A small-molecule ligand and the protein it binds are described below.
Small molecule (SMILES): S=C=NCCCCCCc1ccccc1

Sequence of chain 1.A:
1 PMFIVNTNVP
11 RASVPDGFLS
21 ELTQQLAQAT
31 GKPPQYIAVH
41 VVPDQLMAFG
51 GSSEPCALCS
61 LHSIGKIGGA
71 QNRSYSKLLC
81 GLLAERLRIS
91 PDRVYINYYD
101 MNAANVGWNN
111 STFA

Binding-site contacts:
Ligand atom C07 contacts residue PHE113 of chain 1.A at 4.0 Å (hydrophobic).
Ligand atom C04 contacts residue TYR95 of chain 1.B at 3.6 Å (hydrophobic).
Ligand atom C06 contacts residue PHE113 of chain 1.A at 3.4 Å (hydrophobic).
Ligand atom C11 contacts residue LYS32 of chain 1.A at 4.1 Å.
Ligand atom S01 contacts residue SER63 of chain 1.A at 4.0 Å.
Ligand atom C10 contacts residue ILE64 of chain 1.A at 4.0 Å (hydrophobic).
Ligand atom C04 contacts residue PRO1 of chain 1.A at 3.7 Å (hydrophobic).
Ligand atom N03 contacts residue TYR95 of chain 1.B at 3.5 Å (h-bond).
Ligand atom C13 contacts residue ILE64 of chain 1.A at 3.9 Å (hydrophobic).
Ligand atom S01 contacts residue ILE64 of chain 1.A at 4.0 Å.
Ligand atom N03 contacts residue TYR36 of chain 1.A at 3.2 Å (h-bond).
Ligand atom S01 contacts residue PRO1 of chain 1.A at 2.6 Å (h-bond).
Ligand atom C12 contacts residue GOL1 of chain 1.F at 4.0 Å.
Ligand atom C14 contacts residue ALA103 of chain 1.A at 4.5 Å (hydrophobic).
Ligand atom C08 contacts residue ILE64 of chain 1.A at 3.8 Å (hydrophobic).
Ligand atom S01 contacts residue HIS62 of chain 1.A at 3.9 Å.
Ligand atom C05 contacts residue PRO1 of chain 1.A at 4.5 Å (hydrophobic).
Ligand atom C06 contacts residue ILE64 of chain 1.A at 3.9 Å (hydrophobic).
Ligand atom C02 contacts residue TYR36 of chain 1.A at 3.8 Å (hydrophobic).
Ligand atom C05 contacts residue PHE113 of chain 1.A at 4.5 Å (hydrophobic).
Ligand atom C04 contacts residue TYR36 of chain 1.A at 4.2 Å (hydrophobic).
Ligand atom C05 contacts residue ILE64 of chain 1.A at 4.1 Å (hydrophobic).
Ligand atom S01 contacts residue MET2 of chain 1.A at 3.9 Å.
Ligand atom C15 contacts residue ILE64 of chain 1.A at 3.7 Å (hydrophobic).
Ligand atom C02 contacts residue MET2 of chain 1.A at 4.2 Å (hydrophobic).
Ligand atom C05 contacts residue LYS32 of chain 1.A at 4.2 Å.
Ligand atom C12 contacts residue ILE64 of chain 1.A at 3.8 Å (hydrophobic).
Ligand atom C14 contacts residue ILE64 of chain 1.A at 3.7 Å (hydrophobic).
Ligand atom C11 contacts residue ILE64 of chain 1.A at 3.7 Å (hydrophobic).
Ligand atom C02 contacts residue TYR95 of chain 1.B at 4.5 Å (hydrophobic).
Ligand atom C04 contacts residue PHE113 of chain 1.A at 4.1 Å (hydrophobic).
Ligand atom C09 contacts residue LYS32 of chain 1.A at 4.4 Å.
Ligand atom N03 contacts residue PRO1 of chain 1.A at 2.4 Å (h-bond).
Ligand atom C02 contacts residue PRO1 of chain 1.A at 1.3 Å (hydrophobic).
Ligand atom C04 contacts residue ILE64 of chain 1.A at 4.3 Å (hydrophobic).
Ligand atom C05 contacts residue TYR36 of chain 1.A at 3.7 Å (hydrophobic).
Ligand atom C13 contacts residue GOL1 of chain 1.F at 4.3 Å.
Ligand atom C07 contacts residue TYR36 of chain 1.A at 3.9 Å (hydrophobic).
Ligand atom C06 contacts residue TYR36 of chain 1.A at 3.9 Å (hydrophobic).
Ligand atom C08 contacts residue LYS32 of chain 1.A at 4.3 Å.

Sequence of chain 1.B:
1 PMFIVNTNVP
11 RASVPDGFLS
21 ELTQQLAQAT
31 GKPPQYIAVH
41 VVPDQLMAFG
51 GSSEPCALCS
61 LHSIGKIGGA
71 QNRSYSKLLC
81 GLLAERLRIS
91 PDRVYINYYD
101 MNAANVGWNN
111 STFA